Sequence of chain 1.A:
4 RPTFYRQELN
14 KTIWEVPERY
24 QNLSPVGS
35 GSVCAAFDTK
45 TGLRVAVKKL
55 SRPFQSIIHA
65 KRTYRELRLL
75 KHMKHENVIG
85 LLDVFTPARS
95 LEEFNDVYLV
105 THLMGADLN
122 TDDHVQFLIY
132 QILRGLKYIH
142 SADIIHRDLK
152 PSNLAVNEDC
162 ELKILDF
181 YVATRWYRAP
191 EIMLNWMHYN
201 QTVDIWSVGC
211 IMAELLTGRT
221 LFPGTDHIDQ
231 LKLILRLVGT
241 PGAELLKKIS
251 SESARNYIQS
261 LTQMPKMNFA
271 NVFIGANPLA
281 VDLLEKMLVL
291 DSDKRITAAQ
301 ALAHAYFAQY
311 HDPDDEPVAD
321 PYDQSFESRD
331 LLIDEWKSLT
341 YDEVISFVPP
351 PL

The protein below binds the small molecule below.
Small molecule (SMILES): Fc1ccc(-c2c[nH]nc2-c2ccnc(F)c2)cc1

Binding-site contacts:
Ligand atom C14 contacts residue GLU191 of chain 1.A at 3.5 Å.
Ligand atom C3 contacts residue LEU194 of chain 1.A at 3.7 Å (hydrophobic).
Ligand atom F18 contacts residue LEU231 of chain 1.A at 3.8 Å.
Ligand atom C2 contacts residue ILE249 of chain 1.A at 3.7 Å (hydrophobic).
Ligand atom F18 contacts residue ILE258 of chain 1.A at 3.1 Å.
Ligand atom N17 contacts residue TRP196 of chain 1.A at 3.7 Å.
Ligand atom C8 contacts residue LEU290 of chain 1.A at 2.6 Å (hydrophobic).
Ligand atom C13 contacts residue LEU290 of chain 1.A at 3.8 Å (hydrophobic).
Ligand atom F19 contacts residue TRP196 of chain 1.A at 3.1 Å.
Ligand atom C7 contacts residue TRP196 of chain 1.A at 3.6 Å (hydrophobic).
Ligand atom N15 contacts residue ASP291 of chain 1.A at 3.6 Å.
Ligand atom C10 contacts residue LEU194 of chain 1.A at 3.4 Å (hydrophobic).
Ligand atom C5 contacts residue GLU191 of chain 1.A at 3.8 Å.
Ligand atom F19 contacts residue ILE249 of chain 1.A at 3.8 Å.
Ligand atom N17 contacts residue GLU191 of chain 1.A at 3.8 Å.
Ligand atom C1 contacts residue PRO190 of chain 1.A at 3.5 Å (hydrophobic).
Ligand atom C4 contacts residue LEU194 of chain 1.A at 3.5 Å (hydrophobic).
Ligand atom C8 contacts residue GLU191 of chain 1.A at 3.6 Å.
Ligand atom C8 contacts residue SER292 of chain 1.A at 3.8 Å.
Ligand atom C5 contacts residue LEU194 of chain 1.A at 3.5 Å (hydrophobic).
Ligand atom C3 contacts residue LEU290 of chain 1.A at 3.7 Å (hydrophobic).
Ligand atom C12 contacts residue TRP196 of chain 1.A at 3.4 Å (hydrophobic).
Ligand atom C2 contacts residue LEU245 of chain 1.A at 3.6 Å (hydrophobic).
Ligand atom N17 contacts residue SER292 of chain 1.A at 3.5 Å (h-bond).
Ligand atom C6 contacts residue TRP196 of chain 1.A at 3.6 Å (hydrophobic).
Ligand atom C3 contacts residue PRO190 of chain 1.A at 3.5 Å (hydrophobic).
Ligand atom F19 contacts residue LYS248 of chain 1.A at 2.6 Å.
Ligand atom N15 contacts residue LEU290 of chain 1.A at 3.1 Å (h-bond).
Ligand atom C6 contacts residue LEU194 of chain 1.A at 3.4 Å (hydrophobic).
Ligand atom C4 contacts residue PRO241 of chain 1.A at 3.8 Å (hydrophobic).
Ligand atom C1 contacts residue GLU191 of chain 1.A at 3.5 Å.
Ligand atom N15 contacts residue GLU191 of chain 1.A at 3.8 Å.
Ligand atom N15 contacts residue SER292 of chain 1.A at 2.9 Å (h-bond).
Ligand atom C12 contacts residue LYS248 of chain 1.A at 3.6 Å.
Ligand atom F18 contacts residue LEU194 of chain 1.A at 3.8 Å.
Ligand atom C1 contacts residue LEU290 of chain 1.A at 3.8 Å (hydrophobic).
Ligand atom C4 contacts residue ILE249 of chain 1.A at 3.5 Å (hydrophobic).
Ligand atom C11 contacts residue TRP196 of chain 1.A at 3.7 Å (hydrophobic).
Ligand atom N16 contacts residue TRP196 of chain 1.A at 3.4 Å.
Ligand atom C13 contacts residue GLU191 of chain 1.A at 3.7 Å.